The protein below binds the small molecule below.
Small molecule (SMILES): CC(=O)N[C@@H]1[C@@H](O)[C@H](O)[C@@H](CO)O[C@H]1O

Sequence of chain 1.B:
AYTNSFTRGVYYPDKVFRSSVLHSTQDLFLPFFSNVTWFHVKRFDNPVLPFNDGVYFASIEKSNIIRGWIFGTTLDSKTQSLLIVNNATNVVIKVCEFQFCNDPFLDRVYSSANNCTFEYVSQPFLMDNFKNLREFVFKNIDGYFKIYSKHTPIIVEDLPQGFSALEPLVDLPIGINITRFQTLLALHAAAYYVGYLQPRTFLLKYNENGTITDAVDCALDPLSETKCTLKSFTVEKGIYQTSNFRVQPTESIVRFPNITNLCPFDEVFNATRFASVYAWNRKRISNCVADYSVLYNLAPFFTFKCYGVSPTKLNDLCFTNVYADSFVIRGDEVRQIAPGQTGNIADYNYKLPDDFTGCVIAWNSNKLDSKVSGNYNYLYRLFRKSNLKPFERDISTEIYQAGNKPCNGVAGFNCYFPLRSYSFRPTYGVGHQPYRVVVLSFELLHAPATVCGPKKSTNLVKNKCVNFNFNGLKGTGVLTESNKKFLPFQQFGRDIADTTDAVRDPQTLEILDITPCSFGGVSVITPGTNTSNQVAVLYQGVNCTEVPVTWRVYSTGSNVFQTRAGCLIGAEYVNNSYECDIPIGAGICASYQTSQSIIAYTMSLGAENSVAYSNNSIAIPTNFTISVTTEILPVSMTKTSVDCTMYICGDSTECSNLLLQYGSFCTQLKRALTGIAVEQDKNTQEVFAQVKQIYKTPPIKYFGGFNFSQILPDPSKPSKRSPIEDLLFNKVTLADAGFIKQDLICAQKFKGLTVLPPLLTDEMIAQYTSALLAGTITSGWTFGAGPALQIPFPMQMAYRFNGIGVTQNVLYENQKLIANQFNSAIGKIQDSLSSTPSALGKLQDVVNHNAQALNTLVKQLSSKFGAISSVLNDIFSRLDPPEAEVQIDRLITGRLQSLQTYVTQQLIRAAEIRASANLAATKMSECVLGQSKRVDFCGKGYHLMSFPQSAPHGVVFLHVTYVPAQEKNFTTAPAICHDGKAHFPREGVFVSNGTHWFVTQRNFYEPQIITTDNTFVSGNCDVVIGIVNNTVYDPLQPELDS

Binding-site contacts:
Ligand atom C7 contacts residue ASN714 of chain 1.B at 3.3 Å.
Ligand atom O5 contacts residue GLN1068 of chain 1.B at 4.5 Å.
Ligand atom C3 contacts residue ASN714 of chain 1.B at 3.8 Å.
Ligand atom O6 contacts residue ASN714 of chain 1.B at 4.5 Å.
Ligand atom C5 contacts residue ASN714 of chain 1.B at 3.6 Å.
Ligand atom C3 contacts residue LEU919 of chain 1.B at 4.2 Å (hydrophobic).
Ligand atom C4 contacts residue ASN714 of chain 1.B at 4.2 Å.
Ligand atom O7 contacts residue ASN714 of chain 1.B at 3.3 Å (h-bond).
Ligand atom C2 contacts residue ASN714 of chain 1.B at 2.5 Å.
Ligand atom N2 contacts residue ASN714 of chain 1.B at 2.9 Å (h-bond).
Ligand atom C1 contacts residue ASN714 of chain 1.B at 1.4 Å.
Ligand atom O5 contacts residue ASN714 of chain 1.B at 2.3 Å (h-bond).
Ligand atom C8 contacts residue ASN714 of chain 1.B at 4.5 Å.
Ligand atom O7 contacts residue GLN1068 of chain 1.B at 4.1 Å.